Sequence of chain 1.B:
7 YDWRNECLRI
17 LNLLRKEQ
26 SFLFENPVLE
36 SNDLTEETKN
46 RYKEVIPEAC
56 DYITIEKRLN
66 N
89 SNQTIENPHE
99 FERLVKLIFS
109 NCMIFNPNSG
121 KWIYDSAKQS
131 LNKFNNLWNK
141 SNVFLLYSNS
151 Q

Binding-site contacts:
Ligand atom N23 contacts residue ASN114 of chain 1.B at 3.5 Å (h-bond).
Ligand atom O07 contacts residue PHE27 of chain 1.B at 3.2 Å (h-bond).
Ligand atom C03 contacts residue PHE27 of chain 1.B at 3.9 Å (hydrophobic).
Ligand atom O07 contacts residue GLU30 of chain 1.B at 4.4 Å.
Ligand atom C03 contacts residue LEU28 of chain 1.B at 4.2 Å (hydrophobic).
Ligand atom N16 contacts residue PHE113 of chain 1.B at 4.3 Å.
Ligand atom C01 contacts residue SER36 of chain 1.B at 4.4 Å.
Ligand atom O08 contacts residue SER36 of chain 1.B at 2.7 Å (h-bond).
Ligand atom S05 contacts residue ASN31 of chain 1.B at 4.2 Å.
Ligand atom C06 contacts residue ASN31 of chain 1.B at 3.2 Å.
Ligand atom C09 contacts residue LEU28 of chain 1.B at 3.6 Å (hydrophobic).
Ligand atom N24 contacts residue ASN114 of chain 1.B at 4.3 Å.
Ligand atom C14 contacts residue ASN114 of chain 1.B at 4.2 Å.
Ligand atom O07 contacts residue ASN31 of chain 1.B at 3.4 Å (h-bond).
Ligand atom N13 contacts residue VAL33 of chain 1.B at 4.1 Å.
Ligand atom N12 contacts residue VAL33 of chain 1.B at 4.0 Å.
Ligand atom C06 contacts residue PRO32 of chain 1.B at 4.0 Å (hydrophobic).
Ligand atom C20 contacts residue ASN114 of chain 1.B at 4.2 Å.
Ligand atom C02 contacts residue ASP38 of chain 1.B at 4.2 Å.
Ligand atom N12 contacts residue LEU28 of chain 1.B at 3.7 Å.
Ligand atom N23 contacts residue PHE113 of chain 1.B at 3.9 Å.
Ligand atom C25 contacts residue VAL33 of chain 1.B at 3.8 Å (hydrophobic).
Ligand atom C06 contacts residue LEU28 of chain 1.B at 3.9 Å (hydrophobic).
Ligand atom O18 contacts residue ASN114 of chain 1.B at 3.9 Å.
Ligand atom N23 contacts residue CYS110 of chain 1.B at 4.4 Å.
Ligand atom S05 contacts residue SER36 of chain 1.B at 4.0 Å.
Ligand atom C26 contacts residue LEU28 of chain 1.B at 3.5 Å (hydrophobic).
Ligand atom C06 contacts residue SER36 of chain 1.B at 4.1 Å.
Ligand atom O18 contacts residue PHE113 of chain 1.B at 4.2 Å.
Ligand atom C06 contacts residue VAL33 of chain 1.B at 3.7 Å (hydrophobic).
Ligand atom N04 contacts residue LEU28 of chain 1.B at 4.0 Å.
Ligand atom C01 contacts residue ASP38 of chain 1.B at 3.1 Å.
Ligand atom N04 contacts residue PHE27 of chain 1.B at 2.9 Å (h-bond).
Ligand atom C25 contacts residue CYS110 of chain 1.B at 4.3 Å (hydrophobic).
Ligand atom C28 contacts residue ASP38 of chain 1.B at 4.2 Å.
Ligand atom C17 contacts residue ASN114 of chain 1.B at 4.3 Å.
Ligand atom N16 contacts residue ASN114 of chain 1.B at 3.7 Å.
Ligand atom N24 contacts residue CYS110 of chain 1.B at 3.8 Å.
Ligand atom C26 contacts residue VAL33 of chain 1.B at 3.3 Å (hydrophobic).
Ligand atom S05 contacts residue PHE27 of chain 1.B at 3.6 Å.

A protein and the small-molecule ligand that binds it are described below.
Small molecule (SMILES): CCOC(=O)Nc1cc(-c2ccc(C)c(NS(C)(=O)=O)c2)nn2c(C)nnc12